Sequence of chain 1.A:
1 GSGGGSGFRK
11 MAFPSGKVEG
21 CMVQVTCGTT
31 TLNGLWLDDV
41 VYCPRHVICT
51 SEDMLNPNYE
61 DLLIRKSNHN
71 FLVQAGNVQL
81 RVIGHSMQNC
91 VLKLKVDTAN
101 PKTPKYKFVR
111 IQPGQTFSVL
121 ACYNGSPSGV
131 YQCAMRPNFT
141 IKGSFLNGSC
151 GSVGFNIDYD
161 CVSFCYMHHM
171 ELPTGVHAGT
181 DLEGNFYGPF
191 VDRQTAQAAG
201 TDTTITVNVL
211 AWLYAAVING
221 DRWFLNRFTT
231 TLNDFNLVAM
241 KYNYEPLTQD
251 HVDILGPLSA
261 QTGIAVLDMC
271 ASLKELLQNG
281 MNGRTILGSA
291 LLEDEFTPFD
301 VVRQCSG

Binding-site contacts:
Ligand atom O30 contacts residue B1S1 of chain 1.E at 0.4 Å (h-bond).
Ligand atom C20 contacts residue B1S1 of chain 1.E at 0.4 Å.
Ligand atom C16 contacts residue B1S1 of chain 1.E at 0.4 Å.
Ligand atom N28 contacts residue B1S1 of chain 1.E at 0.3 Å (h-bond).
Ligand atom O18 contacts residue B1S1 of chain 1.E at 1.0 Å (h-bond).
Ligand atom O22 contacts residue CYS150 of chain 1.A at 2.6 Å (h-bond).
Ligand atom O8 contacts residue B1S1 of chain 1.E at 0.1 Å (h-bond).
Ligand atom C25 contacts residue B1S1 of chain 1.E at 0.4 Å.
Ligand atom C24 contacts residue B1S1 of chain 1.E at 0.4 Å.
Ligand atom C12 contacts residue B1S1 of chain 1.E at 0.2 Å.
Ligand atom N11 contacts residue B1S1 of chain 1.E at 0.4 Å (h-bond).
Ligand atom O10 contacts residue B1S1 of chain 1.E at 0.2 Å (h-bond).
Ligand atom N19 contacts residue HIS169 of chain 1.A at 3.0 Å (h-bond).
Ligand atom C21 contacts residue CYS150 of chain 1.A at 1.8 Å (hydrophobic).
Ligand atom C14 contacts residue B1S1 of chain 1.E at 0.2 Å.
Ligand atom N11 contacts residue GLN194 of chain 1.A at 2.8 Å (h-bond).
Ligand atom C13 contacts residue B1S1 of chain 1.E at 0.2 Å.
Ligand atom N19 contacts residue B1S1 of chain 1.E at 0.5 Å (h-bond).
Ligand atom C20 contacts residue CYS150 of chain 1.A at 2.8 Å (hydrophobic).
Ligand atom C9 contacts residue B1S1 of chain 1.E at 0.2 Å.
Ligand atom C2 contacts residue B1S1 of chain 1.E at 0.1 Å.
Ligand atom N28 contacts residue PHE145 of chain 1.A at 3.1 Å (h-bond).
Ligand atom C26 contacts residue B1S1 of chain 1.E at 0.4 Å.
Ligand atom C6 contacts residue B1S1 of chain 1.E at 0.2 Å.
Ligand atom C3 contacts residue B1S1 of chain 1.E at 0.1 Å.
Ligand atom C15 contacts residue B1S1 of chain 1.E at 0.1 Å.
Ligand atom C5 contacts residue B1S1 of chain 1.E at 0.1 Å.
Ligand atom O30 contacts residue PHE145 of chain 1.A at 3.2 Å.
Ligand atom C7 contacts residue B1S1 of chain 1.E at 0.2 Å.
Ligand atom C21 contacts residue B1S1 of chain 1.E at 0.2 Å.
Ligand atom N19 contacts residue CYS150 of chain 1.A at 3.1 Å (h-bond).
Ligand atom C17 contacts residue B1S1 of chain 1.E at 0.3 Å.
Ligand atom C1 contacts residue B1S1 of chain 1.E at 0.2 Å.
Ligand atom O30 contacts residue HIS168 of chain 1.A at 2.7 Å (h-bond).
Ligand atom O10 contacts residue GLU171 of chain 1.A at 3.1 Å (salt-bridge).
Ligand atom N28 contacts residue GLU171 of chain 1.A at 2.9 Å (salt-bridge).
Ligand atom O22 contacts residue B1S1 of chain 1.E at 1.3 Å.
Ligand atom C27 contacts residue B1S1 of chain 1.E at 0.4 Å.
Ligand atom C29 contacts residue B1S1 of chain 1.E at 0.3 Å.
Ligand atom C4 contacts residue B1S1 of chain 1.E at 0.1 Å.

A protein and the small-molecule ligand that binds it are described below.
Small molecule (SMILES): CC(C)C[C@H](NC(=O)OCc1ccccc1)C(=O)N[C@@H](C[C@@H]1CCNC1=O)[C@@H](O)S(=O)(=O)O